Sequence of chain 1.B:
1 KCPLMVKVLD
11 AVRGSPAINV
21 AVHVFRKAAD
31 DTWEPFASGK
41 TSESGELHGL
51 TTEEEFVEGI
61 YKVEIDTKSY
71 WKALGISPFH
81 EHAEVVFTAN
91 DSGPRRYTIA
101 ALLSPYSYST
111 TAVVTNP

Sequence of chain 2.B:
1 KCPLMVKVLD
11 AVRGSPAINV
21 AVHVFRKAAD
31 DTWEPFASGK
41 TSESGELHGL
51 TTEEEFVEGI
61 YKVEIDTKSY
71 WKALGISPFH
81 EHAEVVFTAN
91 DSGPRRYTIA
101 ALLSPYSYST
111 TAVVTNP

The protein below binds the small molecule below.
Small molecule (SMILES): COc1cc(/C=C\C(=O)/C=C(O)/C=C/c2ccc(O)c(OC)c2)ccc1O

Binding-site contacts:
Ligand atom C3O contacts residue SER44 of chain 2.B at 3.1 Å.
Ligand atom C27 contacts residue THR110 of chain 1.B at 3.5 Å.
Ligand atom C8 contacts residue CUR1 of chain 2.E at 0.3 Å.
Ligand atom C21 contacts residue LEU102 of chain 1.B at 3.6 Å (hydrophobic).
Ligand atom C9 contacts residue CUR1 of chain 2.E at 0.3 Å.
Ligand atom C20 contacts residue CUR1 of chain 2.E at 0.2 Å.
Ligand atom O2 contacts residue CUR1 of chain 2.E at 0.3 Å.
Ligand atom C17 contacts residue LEU9 of chain 1.B at 3.4 Å (hydrophobic).
Ligand atom C23 contacts residue CUR1 of chain 2.E at 0.3 Å.
Ligand atom O4' contacts residue SER109 of chain 1.B at 3.3 Å (h-bond).
Ligand atom C2 contacts residue CUR1 of chain 2.E at 3.4 Å.
Ligand atom O4' contacts residue CUR1 of chain 2.E at 0.7 Å (h-bond).
Ligand atom C22 contacts residue CUR1 of chain 2.E at 0.4 Å.
Ligand atom C27 contacts residue CUR1 of chain 2.E at 2.4 Å.
Ligand atom C24 contacts residue CUR1 of chain 2.E at 0.2 Å.
Ligand atom C3O contacts residue LYS7 of chain 2.B at 3.4 Å.
Ligand atom C2 contacts residue LYS7 of chain 2.B at 3.1 Å.
Ligand atom C6 contacts residue THR98 of chain 1.B at 3.4 Å.
Ligand atom C7 contacts residue CUR1 of chain 2.E at 1.4 Å.
Ligand atom O4' contacts residue LEU102 of chain 1.B at 3.3 Å.
Ligand atom C17 contacts residue ALA100 of chain 2.B at 3.6 Å (hydrophobic).
Ligand atom C5 contacts residue THR98 of chain 1.B at 3.0 Å.
Ligand atom O4' contacts residue LEU102 of chain 2.B at 3.6 Å.
Ligand atom C27 contacts residue THR111 of chain 1.B at 3.0 Å.
Ligand atom C6 contacts residue CUR1 of chain 2.E at 3.3 Å.
Ligand atom O26 contacts residue CUR1 of chain 2.E at 1.5 Å.
Ligand atom C21 contacts residue CUR1 of chain 2.E at 0.3 Å.
Ligand atom O26 contacts residue LEU102 of chain 1.B at 3.2 Å.
Ligand atom C1 contacts residue CUR1 of chain 2.E at 2.5 Å.
Ligand atom C17 contacts residue CUR1 of chain 2.E at 1.4 Å.
Ligand atom O3 contacts residue VAL113 of chain 1.B at 3.6 Å.
Ligand atom C15 contacts residue CUR1 of chain 2.E at 1.5 Å.
Ligand atom O16 contacts residue CUR1 of chain 2.E at 1.9 Å.
Ligand atom C18 contacts residue CUR1 of chain 2.E at 0.3 Å.
Ligand atom O2 contacts residue LYS7 of chain 1.B at 3.4 Å.
Ligand atom C10 contacts residue CUR1 of chain 2.E at 0.4 Å.
Ligand atom C27 contacts residue SER109 of chain 1.B at 3.1 Å.
Ligand atom O26 contacts residue SER109 of chain 1.B at 3.5 Å (h-bond).
Ligand atom C7 contacts residue LYS7 of chain 2.B at 3.6 Å.
Ligand atom C19 contacts residue CUR1 of chain 2.E at 0.2 Å.